Binding-site contacts:
Ligand atom C27 contacts residue CLA1 of chain 1.YK at 3.8 Å.
Ligand atom O4 contacts residue GLY143 of chain 1.YA at 3.3 Å.
Ligand atom C1 contacts residue CLA1 of chain 1.AL at 3.6 Å.
Ligand atom C28 contacts residue CLA1 of chain 1.YK at 3.8 Å.
Ligand atom C18 contacts residue ILE192 of chain 1.YA at 3.7 Å (hydrophobic).
Ligand atom C23 contacts residue CLA1 of chain 1.BL at 4.0 Å.
Ligand atom C17 contacts residue CLA1 of chain 1.BL at 3.5 Å.
Ligand atom O1 contacts residue LEU181 of chain 1.YA at 3.2 Å.
Ligand atom C14 contacts residue LEU181 of chain 1.YA at 3.8 Å (hydrophobic).
Ligand atom C38 contacts residue GLY143 of chain 1.YA at 4.0 Å.
Ligand atom C3 contacts residue GLN66 of chain 1.YA at 4.0 Å.
Ligand atom C19 contacts residue CLA1 of chain 1.BL at 3.7 Å.
Ligand atom C19 contacts residue GLN184 of chain 1.YA at 3.5 Å.
Ligand atom C41 contacts residue CLA1 of chain 1.YK at 3.1 Å.
Ligand atom C24 contacts residue CLA1 of chain 1.AL at 3.8 Å.
Ligand atom C3 contacts residue CLA1 of chain 1.AL at 3.4 Å.
Ligand atom O2 contacts residue GLN184 of chain 1.YA at 3.4 Å (h-bond).
Ligand atom C26 contacts residue CLA1 of chain 1.YK at 3.6 Å.
Ligand atom C contacts residue CLA1 of chain 1.AL at 3.9 Å.
Ligand atom C5 contacts residue CLA1 of chain 1.AL at 3.8 Å.
Ligand atom C2 contacts residue CLA1 of chain 1.AL at 3.8 Å.
Ligand atom C39 contacts residue ASN149 of chain 1.YA at 3.9 Å.
Ligand atom C39 contacts residue GLY143 of chain 1.YA at 3.9 Å.
Ligand atom C contacts residue GLN66 of chain 1.YA at 4.0 Å.
Ligand atom C7 contacts residue LEU173 of chain 1.YA at 4.0 Å (hydrophobic).
Ligand atom C7 contacts residue HIS170 of chain 1.YA at 3.5 Å.
Ligand atom C6 contacts residue ALA174 of chain 1.YA at 3.6 Å (hydrophobic).
Ligand atom C18 contacts residue CLA1 of chain 1.BL at 3.9 Å.
Ligand atom O2 contacts residue LEU196 of chain 1.YA at 3.7 Å.
Ligand atom O2 contacts residue CLA1 of chain 1.BL at 3.2 Å.
Ligand atom C5 contacts residue ALA174 of chain 1.YA at 3.9 Å (hydrophobic).
Ligand atom C9 contacts residue CLA1 of chain 1.AL at 3.6 Å.
Ligand atom C25 contacts residue CLA1 of chain 1.YK at 3.6 Å.
Ligand atom C21 contacts residue LEU181 of chain 1.YA at 3.6 Å (hydrophobic).
Ligand atom C4 contacts residue CLA1 of chain 1.AL at 3.6 Å.
Ligand atom C21 contacts residue CLA1 of chain 1.BL at 3.8 Å.
Ligand atom C8 contacts residue ALA174 of chain 1.YA at 3.9 Å (hydrophobic).
Ligand atom C7 contacts residue ALA174 of chain 1.YA at 3.5 Å (hydrophobic).
Ligand atom C20 contacts residue LEU181 of chain 1.YA at 3.8 Å (hydrophobic).
Ligand atom C10 contacts residue CLA1 of chain 1.AL at 4.0 Å.

Sequence of chain 1.YA:
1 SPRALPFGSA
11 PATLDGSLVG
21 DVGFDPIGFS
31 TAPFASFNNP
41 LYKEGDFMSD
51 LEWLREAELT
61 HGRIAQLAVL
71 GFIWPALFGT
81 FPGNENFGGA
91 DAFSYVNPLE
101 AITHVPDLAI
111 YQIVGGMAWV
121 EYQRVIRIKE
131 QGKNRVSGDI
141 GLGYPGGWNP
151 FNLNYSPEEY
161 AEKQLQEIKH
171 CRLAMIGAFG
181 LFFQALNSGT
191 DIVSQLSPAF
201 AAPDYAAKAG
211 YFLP

This small molecule binds to this protein.
Small molecule (SMILES): CC(=O)O[C@H]1CC(C)(C)C(=C=C/C(C)=C/C=C/C(C)=C/C=C/C=C(C)/C=C/C=C(\C)C(=O)C[C@@]23O[C@]2(C)C[C@@H](O)CC3(C)C)[C@](C)(O)C1